Sequence of chain 26.B:
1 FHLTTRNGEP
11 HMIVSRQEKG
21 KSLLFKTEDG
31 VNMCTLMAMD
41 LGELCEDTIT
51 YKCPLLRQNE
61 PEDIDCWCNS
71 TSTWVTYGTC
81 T

Binding-site contacts:
Ligand atom C4 contacts residue NAG1 of chain 26.R at 3.2 Å.
Ligand atom C6 contacts residue MET33 of chain 26.B at 3.5 Å (hydrophobic).
Ligand atom O1 contacts residue MET33 of chain 26.B at 3.9 Å.
Ligand atom C2 contacts residue ASN69 of chain 26.B at 4.2 Å.
Ligand atom O3 contacts residue VAL31 of chain 26.B at 3.6 Å.
Ligand atom C6 contacts residue NAG1 of chain 26.R at 4.3 Å.
Ligand atom O5 contacts residue ASN69 of chain 26.B at 2.8 Å (h-bond).
Ligand atom C4 contacts residue VAL31 of chain 26.B at 3.8 Å (hydrophobic).
Ligand atom C2 contacts residue VAL31 of chain 26.B at 4.0 Å (hydrophobic).
Ligand atom C3 contacts residue VAL31 of chain 26.B at 3.0 Å (hydrophobic).
Ligand atom C1 contacts residue VAL31 of chain 26.B at 4.3 Å (hydrophobic).
Ligand atom O1 contacts residue VAL31 of chain 26.B at 3.4 Å (h-bond).
Ligand atom O3 contacts residue NAG1 of chain 26.R at 2.6 Å (h-bond).
Ligand atom C8 contacts residue SER70 of chain 26.B at 3.7 Å.
Ligand atom C7 contacts residue ASN69 of chain 26.B at 3.8 Å.
Ligand atom C3 contacts residue NAG1 of chain 26.R at 3.7 Å.
Ligand atom C7 contacts residue SER70 of chain 26.B at 4.4 Å.
Ligand atom O6 contacts residue NAG1 of chain 26.R at 3.0 Å.
Ligand atom C8 contacts residue ASN69 of chain 26.B at 3.4 Å.
Ligand atom O1 contacts residue ASN69 of chain 26.B at 2.1 Å (h-bond).
Ligand atom O1 contacts residue SER70 of chain 26.B at 4.2 Å.
Ligand atom C1 contacts residue ASN69 of chain 26.B at 2.7 Å.
Ligand atom C5 contacts residue ASN69 of chain 26.B at 3.7 Å.
Ligand atom O7 contacts residue ASN69 of chain 26.B at 3.8 Å.
Ligand atom O4 contacts residue NAG1 of chain 26.R at 3.0 Å.
Ligand atom C8 contacts residue ARG57 of chain 26.B at 4.2 Å.
Ligand atom C5 contacts residue VAL31 of chain 26.B at 4.2 Å (hydrophobic).
Ligand atom N2 contacts residue ASN69 of chain 26.B at 4.3 Å.
Ligand atom C6 contacts residue LEU24 of chain 26.B at 4.5 Å (hydrophobic).
Ligand atom O4 contacts residue VAL31 of chain 26.B at 3.3 Å.
Ligand atom N2 contacts residue VAL31 of chain 26.B at 4.0 Å.
Ligand atom C5 contacts residue MET33 of chain 26.B at 3.7 Å (hydrophobic).
Ligand atom O5 contacts residue MET33 of chain 26.B at 4.2 Å.
Ligand atom C6 contacts residue ASN69 of chain 26.B at 4.4 Å.
Ligand atom C5 contacts residue NAG1 of chain 26.R at 4.3 Å.

This small molecule binds to this protein.
Small molecule (SMILES): CC(=O)N[C@@H]1[C@@H](O)[C@H](O)[C@@H](CO)O[C@H]1O